Binding-site contacts:
Ligand atom CAH contacts residue TRP291 of chain 1.C at 4.2 Å (hydrophobic).
Ligand atom OAB contacts residue SER51 of chain 1.C at 3.8 Å.
Ligand atom CAH contacts residue PHE290 of chain 1.C at 3.6 Å (hydrophobic).
Ligand atom OAA contacts residue SER51 of chain 1.C at 3.1 Å (h-bond).
Ligand atom OAB contacts residue THR163 of chain 1.C at 4.0 Å.
Ligand atom CAH contacts residue ASP159 of chain 1.C at 4.1 Å.
Ligand atom CAI contacts residue SER51 of chain 1.C at 3.4 Å.
Ligand atom CAH contacts residue SER51 of chain 1.C at 4.2 Å.
Ligand atom CAD contacts residue PHE290 of chain 1.C at 3.9 Å (hydrophobic).
Ligand atom CAG contacts residue LEU60 of chain 1.C at 4.5 Å (hydrophobic).
Ligand atom CAF contacts residue SER51 of chain 1.C at 4.5 Å.
Ligand atom CAJ contacts residue PHE290 of chain 1.C at 3.7 Å (hydrophobic).
Ligand atom CAI contacts residue PHE290 of chain 1.C at 3.9 Å (hydrophobic).
Ligand atom CAJ contacts residue SER51 of chain 1.C at 3.7 Å.
Ligand atom OAA contacts residue TRP291 of chain 1.C at 4.2 Å.
Ligand atom CAG contacts residue PHE290 of chain 1.C at 4.3 Å (hydrophobic).
Ligand atom CAG contacts residue TRP121 of chain 1.C at 3.8 Å (hydrophobic).
Ligand atom CAI contacts residue TRP291 of chain 1.C at 4.4 Å (hydrophobic).
Ligand atom CAE contacts residue TRP121 of chain 1.C at 3.9 Å (hydrophobic).
Ligand atom CAE contacts residue LEU60 of chain 1.C at 3.9 Å (hydrophobic).
Ligand atom OAA contacts residue ASP159 of chain 1.C at 4.1 Å.
Ligand atom OAA contacts residue LEU124 of chain 1.C at 4.0 Å.
Ligand atom CAG contacts residue SER51 of chain 1.C at 4.2 Å.
Ligand atom OAB contacts residue ASP159 of chain 1.C at 2.7 Å (salt-bridge).
Ligand atom CAF contacts residue PHE290 of chain 1.C at 3.5 Å (hydrophobic).
Ligand atom OAB contacts residue TRP291 of chain 1.C at 4.3 Å.
Ligand atom CAC contacts residue PHE290 of chain 1.C at 4.4 Å (hydrophobic).

Sequence of chain 1.C:
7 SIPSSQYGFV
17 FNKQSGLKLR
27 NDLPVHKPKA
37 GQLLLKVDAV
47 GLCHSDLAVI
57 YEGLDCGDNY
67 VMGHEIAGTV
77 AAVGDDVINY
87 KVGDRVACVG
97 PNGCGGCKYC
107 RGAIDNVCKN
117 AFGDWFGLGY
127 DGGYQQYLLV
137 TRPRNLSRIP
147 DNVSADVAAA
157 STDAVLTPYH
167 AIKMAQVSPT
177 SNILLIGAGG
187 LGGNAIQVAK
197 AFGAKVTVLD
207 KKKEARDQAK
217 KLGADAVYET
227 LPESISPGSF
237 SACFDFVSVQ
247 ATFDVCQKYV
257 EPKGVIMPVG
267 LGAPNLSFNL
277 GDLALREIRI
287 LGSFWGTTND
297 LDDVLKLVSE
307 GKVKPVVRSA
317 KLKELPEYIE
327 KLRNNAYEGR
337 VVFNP

A protein and the small-molecule ligand that binds it are described below.
Small molecule (SMILES): O=C(CO)c1ccccc1